Binding-site contacts:
Ligand atom C7 contacts residue LYS137 of chain 1.D at 3.8 Å.
Ligand atom C5 contacts residue ASN58 of chain 1.D at 3.6 Å.
Ligand atom C2 contacts residue ASN58 of chain 1.D at 2.4 Å.
Ligand atom N2 contacts residue ASN58 of chain 1.D at 3.0 Å (h-bond).
Ligand atom C8 contacts residue LYS137 of chain 1.D at 3.8 Å.
Ligand atom O7 contacts residue LYS137 of chain 1.D at 3.0 Å (salt-bridge).
Ligand atom C7 contacts residue THR60 of chain 1.D at 4.2 Å.
Ligand atom C7 contacts residue ASN58 of chain 1.D at 3.1 Å.
Ligand atom C4 contacts residue ASN58 of chain 1.D at 4.1 Å.
Ligand atom C8 contacts residue ASN58 of chain 1.D at 3.9 Å.
Ligand atom C3 contacts residue ASN58 of chain 1.D at 3.8 Å.
Ligand atom C1 contacts residue ASN58 of chain 1.D at 1.4 Å.
Ligand atom C8 contacts residue THR60 of chain 1.D at 3.6 Å.
Ligand atom O7 contacts residue THR60 of chain 1.D at 3.9 Å.
Ligand atom O5 contacts residue ASN58 of chain 1.D at 2.3 Å (h-bond).
Ligand atom O7 contacts residue ASN58 of chain 1.D at 2.5 Å (h-bond).

Sequence of chain 1.D:
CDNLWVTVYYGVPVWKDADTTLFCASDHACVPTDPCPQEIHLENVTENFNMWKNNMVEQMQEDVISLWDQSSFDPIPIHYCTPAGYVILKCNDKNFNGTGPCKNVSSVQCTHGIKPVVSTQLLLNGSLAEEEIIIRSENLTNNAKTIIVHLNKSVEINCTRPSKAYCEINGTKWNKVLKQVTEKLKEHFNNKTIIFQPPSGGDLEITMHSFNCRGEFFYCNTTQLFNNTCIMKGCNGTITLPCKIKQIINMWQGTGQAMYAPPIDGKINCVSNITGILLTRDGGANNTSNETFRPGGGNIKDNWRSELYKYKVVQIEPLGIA

A small-molecule ligand and the protein it binds are described below.
Small molecule (SMILES): CC(=O)N[C@@H]1[C@@H](O)[C@H](O)[C@@H](CO)O[C@H]1O